This protein binds this small molecule.
Small molecule (SMILES): Nc1nc2c(ncn2[C@@H]2O[C@H](CO[P](=O)(O)O[P](=O)(O)NP(=O)(O)O)[C@@H](O)[C@H]2O)c(=O)[nH]1

Binding-site contacts:
Ligand atom O1G contacts residue TYR40 of chain 1.A at 3.0 Å (h-bond).
Ligand atom N3B contacts residue TYR40 of chain 1.A at 3.5 Å.
Ligand atom N1 contacts residue LYS153 of chain 1.A at 3.5 Å.
Ligand atom O6 contacts residue SER151 of chain 1.A at 3.4 Å (h-bond).
Ligand atom PG contacts residue MG1 of chain 1.F at 3.2 Å.
Ligand atom O1B contacts residue LYS24 of chain 1.A at 2.9 Å (salt-bridge).
Ligand atom N3B contacts residue GLY21 of chain 1.A at 3.2 Å (h-bond).
Ligand atom PB contacts residue MG1 of chain 1.F at 3.3 Å.
Ligand atom O6 contacts residue ALA152 of chain 1.A at 2.9 Å (h-bond).
Ligand atom O4' contacts residue LYS124 of chain 1.A at 2.7 Å (salt-bridge).
Ligand atom N2 contacts residue ILE127 of chain 1.A at 3.4 Å.
Ligand atom N2 contacts residue ASP126 of chain 1.A at 3.2 Å (salt-bridge).
Ligand atom O2B contacts residue MG1 of chain 1.F at 2.2 Å.
Ligand atom O3A contacts residue GLY23 of chain 1.A at 2.9 Å (h-bond).
Ligand atom O3G contacts residue GLY20 of chain 1.A at 3.3 Å.
Ligand atom N3B contacts residue MG1 of chain 1.F at 3.4 Å.
Ligand atom PB contacts residue LYS24 of chain 1.A at 3.5 Å.
Ligand atom O1G contacts residue ALA42 of chain 1.A at 3.3 Å.
Ligand atom O1B contacts residue GLY21 of chain 1.A at 3.4 Å (h-bond).
Ligand atom N1 contacts residue ASP126 of chain 1.A at 3.0 Å (salt-bridge).
Ligand atom C5' contacts residue GLY21 of chain 1.A at 3.4 Å.
Ligand atom O3G contacts residue GLY69 of chain 1.A at 2.9 Å (h-bond).
Ligand atom O2G contacts residue MG1 of chain 1.F at 1.9 Å.
Ligand atom N7 contacts residue ASN123 of chain 1.A at 3.2 Å (h-bond).
Ligand atom O2' contacts residue LYS38 of chain 1.A at 3.2 Å (salt-bridge).
Ligand atom O1G contacts residue THR43 of chain 1.A at 3.5 Å (h-bond).
Ligand atom O3G contacts residue LYS24 of chain 1.A at 2.8 Å (salt-bridge).
Ligand atom O3A contacts residue LYS24 of chain 1.A at 3.6 Å (salt-bridge).
Ligand atom O1B contacts residue GLY23 of chain 1.A at 3.0 Å (h-bond).
Ligand atom O1A contacts residue THR26 of chain 1.A at 2.7 Å (h-bond).
Ligand atom O2' contacts residue GLU37 of chain 1.A at 2.6 Å (salt-bridge).
Ligand atom O1A contacts residue THR25 of chain 1.A at 3.4 Å (h-bond).
Ligand atom O6 contacts residue LYS153 of chain 1.A at 3.0 Å (salt-bridge).
Ligand atom C3' contacts residue LYS38 of chain 1.A at 3.6 Å.
Ligand atom O3' contacts residue LYS38 of chain 1.A at 2.6 Å (salt-bridge).
Ligand atom O1B contacts residue THR22 of chain 1.A at 3.1 Å (h-bond).
Ligand atom O1A contacts residue GLY23 of chain 1.A at 3.3 Å.
Ligand atom O2B contacts residue THR25 of chain 1.A at 2.9 Å (h-bond).
Ligand atom O2B contacts residue LYS24 of chain 1.A at 3.4 Å (salt-bridge).
Ligand atom O2G contacts residue THR43 of chain 1.A at 2.8 Å (h-bond).

Sequence of chain 1.A:
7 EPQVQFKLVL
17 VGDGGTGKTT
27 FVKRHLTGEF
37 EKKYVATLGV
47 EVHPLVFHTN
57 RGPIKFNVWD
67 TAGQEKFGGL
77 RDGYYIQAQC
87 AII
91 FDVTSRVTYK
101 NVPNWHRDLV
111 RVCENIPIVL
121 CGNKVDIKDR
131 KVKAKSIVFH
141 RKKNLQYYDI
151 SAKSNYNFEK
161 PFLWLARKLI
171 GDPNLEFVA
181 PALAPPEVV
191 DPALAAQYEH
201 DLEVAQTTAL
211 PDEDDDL